This small molecule binds to this protein.
Small molecule (SMILES): CC(=O)N[C@H]1CO[C@H](CO)[C@@H](O[C@]2(O)O[C@H](CO)[C@@H](O[C@@]3(O)O[C@H](CO)[C@@H](O)[C@H](O)[C@@H]3O)[C@H](O)[C@H]2NC(C)=O)[C@@H]1O

Binding-site contacts:
Ligand atom C4 contacts residue LYS17 of chain 2.B at 4.1 Å.
Ligand atom C8 contacts residue THR5 of chain 1.A at 3.1 Å.
Ligand atom O5 contacts residue GLY19 of chain 1.A at 3.5 Å.
Ligand atom C5 contacts residue LYS17 of chain 2.B at 4.0 Å.
Ligand atom C7 contacts residue VAL21 of chain 1.A at 4.1 Å (hydrophobic).
Ligand atom O5 contacts residue ASN16 of chain 1.A at 2.8 Å (h-bond).
Ligand atom C2 contacts residue ASN16 of chain 1.A at 2.7 Å.
Ligand atom C3 contacts residue ASN16 of chain 1.A at 4.1 Å.
Ligand atom C7 contacts residue ASN16 of chain 1.A at 3.8 Å.
Ligand atom O6 contacts residue LYS17 of chain 2.B at 3.7 Å.
Ligand atom O7 contacts residue LYS17 of chain 2.B at 4.0 Å.
Ligand atom C7 contacts residue LYS17 of chain 2.B at 4.0 Å.
Ligand atom C1 contacts residue LYS17 of chain 2.B at 4.1 Å.
Ligand atom C3 contacts residue LYS17 of chain 2.B at 3.8 Å.
Ligand atom O6 contacts residue LYS17 of chain 2.B at 3.2 Å (salt-bridge).
Ligand atom C2 contacts residue LYS17 of chain 2.B at 3.9 Å.
Ligand atom C6 contacts residue LYS17 of chain 2.B at 4.0 Å.
Ligand atom C3 contacts residue VAL21 of chain 1.A at 3.8 Å (hydrophobic).
Ligand atom N2 contacts residue LYS17 of chain 2.B at 3.2 Å (salt-bridge).
Ligand atom C8 contacts residue ASN16 of chain 1.A at 3.8 Å.
Ligand atom C5 contacts residue GLY19 of chain 1.A at 3.9 Å.
Ligand atom O6 contacts residue NAG1 of chain 2.E at 3.1 Å.
Ligand atom N2 contacts residue ASN16 of chain 1.A at 2.9 Å (h-bond).
Ligand atom N2 contacts residue VAL21 of chain 1.A at 3.3 Å (h-bond).
Ligand atom C7 contacts residue THR5 of chain 1.A at 3.5 Å.
Ligand atom O4 contacts residue LYS17 of chain 2.B at 3.2 Å.
Ligand atom C2 contacts residue VAL21 of chain 1.A at 4.0 Å (hydrophobic).
Ligand atom C1 contacts residue LYS17 of chain 2.B at 3.8 Å.
Ligand atom O1 contacts residue LYS17 of chain 2.B at 3.1 Å (salt-bridge).
Ligand atom O7 contacts residue THR5 of chain 1.A at 3.8 Å.
Ligand atom C5 contacts residue ASN16 of chain 1.A at 4.1 Å.
Ligand atom O7 contacts residue PHE10 of chain 1.A at 4.2 Å.
Ligand atom O5 contacts residue LYS17 of chain 2.B at 3.1 Å.
Ligand atom C6 contacts residue LYS17 of chain 2.B at 4.1 Å.
Ligand atom C1 contacts residue VAL21 of chain 1.A at 4.1 Å (hydrophobic).
Ligand atom C1 contacts residue ASN16 of chain 1.A at 1.9 Å.
Ligand atom C1 contacts residue GLY19 of chain 1.A at 3.5 Å.
Ligand atom C5 contacts residue LYS17 of chain 2.B at 3.7 Å.
Ligand atom O6 contacts residue GLY19 of chain 2.B at 4.0 Å.
Ligand atom O7 contacts residue VAL21 of chain 1.A at 4.1 Å.

Sequence of chain 2.B:
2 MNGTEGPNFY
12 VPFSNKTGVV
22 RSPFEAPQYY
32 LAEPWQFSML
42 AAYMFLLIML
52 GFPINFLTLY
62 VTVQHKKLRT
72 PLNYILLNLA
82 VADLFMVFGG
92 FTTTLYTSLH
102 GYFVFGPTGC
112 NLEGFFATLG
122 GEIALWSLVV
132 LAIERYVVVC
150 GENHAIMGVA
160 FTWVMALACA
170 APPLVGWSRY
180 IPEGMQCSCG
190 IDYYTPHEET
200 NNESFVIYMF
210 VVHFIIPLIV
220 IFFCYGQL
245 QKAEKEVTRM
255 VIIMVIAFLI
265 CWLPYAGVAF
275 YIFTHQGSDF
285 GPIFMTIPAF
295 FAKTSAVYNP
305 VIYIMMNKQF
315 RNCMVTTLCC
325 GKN

Sequence of chain 1.A:
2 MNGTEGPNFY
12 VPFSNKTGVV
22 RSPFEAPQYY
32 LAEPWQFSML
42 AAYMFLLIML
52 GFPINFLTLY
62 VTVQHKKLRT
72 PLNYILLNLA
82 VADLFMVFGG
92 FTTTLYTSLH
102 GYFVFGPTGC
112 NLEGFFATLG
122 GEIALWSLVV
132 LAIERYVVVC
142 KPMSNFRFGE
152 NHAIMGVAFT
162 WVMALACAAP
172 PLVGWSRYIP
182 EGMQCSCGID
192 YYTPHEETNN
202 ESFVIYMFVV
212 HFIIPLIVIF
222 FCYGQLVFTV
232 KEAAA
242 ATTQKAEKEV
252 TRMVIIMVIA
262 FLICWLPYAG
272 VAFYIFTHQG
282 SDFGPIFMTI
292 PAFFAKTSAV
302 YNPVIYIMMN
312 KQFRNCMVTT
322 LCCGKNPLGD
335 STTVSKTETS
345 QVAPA